Binding-site contacts:
Ligand atom N contacts residue PHE129 of chain 1.B at 3.4 Å (h-bond).
Ligand atom N contacts residue PHE184 of chain 1.B at 3.9 Å.
Ligand atom O contacts residue ARG87 of chain 1.C at 2.8 Å (salt-bridge).
Ligand atom O contacts residue ASN99 of chain 1.C at 4.5 Å.
Ligand atom C contacts residue GOL1 of chain 1.X at 3.8 Å.
Ligand atom C contacts residue ASN99 of chain 1.C at 4.3 Å.
Ligand atom C contacts residue PHE184 of chain 1.B at 4.4 Å (hydrophobic).
Ligand atom C contacts residue HIS173 of chain 1.B at 4.0 Å.
Ligand atom CG contacts residue PHE184 of chain 1.B at 3.9 Å (hydrophobic).
Ligand atom OXT contacts residue ASN99 of chain 1.C at 3.7 Å.
Ligand atom OXT contacts residue GOL1 of chain 1.X at 3.2 Å.
Ligand atom CG contacts residue TYR171 of chain 1.B at 4.3 Å (hydrophobic).
Ligand atom N contacts residue PRO128 of chain 1.B at 3.2 Å (h-bond).
Ligand atom CG contacts residue GOL1 of chain 1.X at 3.7 Å.
Ligand atom N contacts residue GOL1 of chain 1.X at 4.3 Å.
Ligand atom C contacts residue ARG87 of chain 1.C at 3.4 Å.
Ligand atom CG contacts residue LEU174 of chain 1.B at 4.0 Å (hydrophobic).
Ligand atom CD contacts residue PHE129 of chain 1.B at 4.1 Å (hydrophobic).
Ligand atom OXT contacts residue LEU174 of chain 1.B at 3.9 Å.
Ligand atom O contacts residue PHE184 of chain 1.B at 4.1 Å.
Ligand atom N contacts residue TYR171 of chain 1.B at 4.3 Å.
Ligand atom CB contacts residue PHE129 of chain 1.B at 3.7 Å (hydrophobic).
Ligand atom CD contacts residue PHE184 of chain 1.B at 4.0 Å (hydrophobic).
Ligand atom CB contacts residue PHE184 of chain 1.B at 3.6 Å (hydrophobic).
Ligand atom CB contacts residue ARG87 of chain 1.C at 4.4 Å.
Ligand atom C contacts residue LEU174 of chain 1.B at 4.0 Å (hydrophobic).
Ligand atom CD contacts residue GOL1 of chain 1.X at 3.9 Å.
Ligand atom CD contacts residue GLU127 of chain 1.B at 3.2 Å.
Ligand atom OXT contacts residue ARG87 of chain 1.C at 3.7 Å.
Ligand atom OXT contacts residue HIS173 of chain 1.B at 3.1 Å (h-bond).
Ligand atom CD contacts residue TYR171 of chain 1.B at 3.6 Å (hydrophobic).
Ligand atom O contacts residue LEU174 of chain 1.B at 4.2 Å.
Ligand atom CG contacts residue HIS173 of chain 1.B at 4.2 Å.
Ligand atom N contacts residue GLU127 of chain 1.B at 2.9 Å (salt-bridge).
Ligand atom CB contacts residue GOL1 of chain 1.X at 3.4 Å.

Sequence of chain 1.B:
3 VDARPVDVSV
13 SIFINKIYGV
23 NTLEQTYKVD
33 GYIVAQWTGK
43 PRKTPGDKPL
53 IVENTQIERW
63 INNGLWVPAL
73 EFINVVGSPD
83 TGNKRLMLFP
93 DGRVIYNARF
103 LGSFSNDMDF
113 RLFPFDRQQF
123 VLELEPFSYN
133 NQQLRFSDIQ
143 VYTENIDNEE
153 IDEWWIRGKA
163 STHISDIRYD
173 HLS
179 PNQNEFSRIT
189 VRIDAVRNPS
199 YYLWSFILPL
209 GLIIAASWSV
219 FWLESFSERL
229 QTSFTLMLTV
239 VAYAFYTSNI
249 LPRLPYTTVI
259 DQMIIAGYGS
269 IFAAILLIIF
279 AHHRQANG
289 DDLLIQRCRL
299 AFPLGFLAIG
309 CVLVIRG

The small molecule below binds the protein below.
Small molecule (SMILES): NCCCC(=O)O

Sequence of chain 1.C:
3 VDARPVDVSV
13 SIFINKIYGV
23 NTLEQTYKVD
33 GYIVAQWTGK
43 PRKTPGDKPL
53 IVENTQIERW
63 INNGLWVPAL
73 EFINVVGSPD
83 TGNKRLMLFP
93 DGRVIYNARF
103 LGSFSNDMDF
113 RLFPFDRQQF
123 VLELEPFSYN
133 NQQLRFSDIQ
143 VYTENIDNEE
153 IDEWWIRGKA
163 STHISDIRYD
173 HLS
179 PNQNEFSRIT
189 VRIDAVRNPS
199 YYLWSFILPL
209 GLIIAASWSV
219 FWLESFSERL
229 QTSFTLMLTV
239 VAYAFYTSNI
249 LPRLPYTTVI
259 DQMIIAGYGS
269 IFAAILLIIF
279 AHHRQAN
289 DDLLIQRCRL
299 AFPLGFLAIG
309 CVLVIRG